Sequence of chain 2.D:
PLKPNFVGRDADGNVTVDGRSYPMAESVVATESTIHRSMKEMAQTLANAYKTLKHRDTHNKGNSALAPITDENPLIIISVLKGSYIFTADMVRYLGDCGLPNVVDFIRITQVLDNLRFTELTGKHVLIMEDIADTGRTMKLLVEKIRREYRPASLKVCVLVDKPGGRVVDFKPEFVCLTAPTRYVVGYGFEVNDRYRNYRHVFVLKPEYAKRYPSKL

Binding-site contacts:
Ligand atom O6 contacts residue LYS218 of chain 2.D at 2.8 Å (salt-bridge).
Ligand atom N7 contacts residue ASP189 of chain 2.D at 3.5 Å.
Ligand atom C4 contacts residue TYR239 of chain 2.D at 3.7 Å (hydrophobic).
Ligand atom C2 contacts residue VAL240 of chain 2.D at 3.3 Å (hydrophobic).
Ligand atom N1 contacts residue TYR239 of chain 2.D at 3.7 Å.
Ligand atom N7 contacts residue ILE187 of chain 2.D at 3.6 Å.
Ligand atom C4 contacts residue ILE187 of chain 2.D at 3.8 Å (hydrophobic).
Ligand atom O3P contacts residue THR190 of chain 2.D at 2.4 Å (h-bond).
Ligand atom C6 contacts residue TYR239 of chain 2.D at 3.8 Å (hydrophobic).
Ligand atom O3P contacts residue GLY191 of chain 2.D at 3.8 Å.
Ligand atom N7 contacts residue LYS218 of chain 2.D at 3.4 Å (salt-bridge).
Ligand atom C8 contacts residue ILE187 of chain 2.D at 3.8 Å (hydrophobic).
Ligand atom P contacts residue ASP189 of chain 2.D at 3.9 Å.
Ligand atom O2P contacts residue THR193 of chain 2.D at 3.7 Å.
Ligand atom O2P contacts residue GLY191 of chain 2.D at 3.1 Å (h-bond).
Ligand atom O6 contacts residue VAL240 of chain 2.D at 3.0 Å (h-bond).
Ligand atom N9 contacts residue ILE187 of chain 2.D at 3.7 Å.
Ligand atom O6 contacts residue TYR239 of chain 2.D at 3.5 Å.
Ligand atom C2' contacts residue ILE187 of chain 2.D at 3.4 Å (hydrophobic).
Ligand atom O2P contacts residue ASP189 of chain 2.D at 3.2 Å (salt-bridge).
Ligand atom C8 contacts residue ASP189 of chain 2.D at 3.6 Å.
Ligand atom O5' contacts residue THR193 of chain 2.D at 3.5 Å (h-bond).
Ligand atom O1P contacts residue THR193 of chain 2.D at 3.2 Å (h-bond).
Ligand atom O1P contacts residue THR190 of chain 2.D at 2.8 Å (h-bond).
Ligand atom O2P contacts residue THR190 of chain 2.D at 3.7 Å.
Ligand atom C2 contacts residue PHE245 of chain 2.D at 3.5 Å (hydrophobic).
Ligand atom O6 contacts residue ARG238 of chain 2.D at 3.4 Å (salt-bridge).
Ligand atom N3 contacts residue TYR239 of chain 2.D at 3.4 Å.
Ligand atom C6 contacts residue LYS218 of chain 2.D at 3.7 Å.
Ligand atom C5' contacts residue THR193 of chain 2.D at 3.6 Å.
Ligand atom N1 contacts residue VAL240 of chain 2.D at 2.8 Å (h-bond).
Ligand atom O3P contacts residue ASP189 of chain 2.D at 3.2 Å.
Ligand atom C2 contacts residue TYR239 of chain 2.D at 3.3 Å (hydrophobic).
Ligand atom P contacts residue THR190 of chain 2.D at 3.1 Å.
Ligand atom C6 contacts residue VAL240 of chain 2.D at 3.6 Å (hydrophobic).
Ligand atom P contacts residue GLY191 of chain 2.D at 3.8 Å.
Ligand atom O1P contacts residue ARG192 of chain 2.D at 3.6 Å.
Ligand atom C5 contacts residue LYS218 of chain 2.D at 3.8 Å.
Ligand atom N1 contacts residue PHE245 of chain 2.D at 3.9 Å.
Ligand atom P contacts residue THR193 of chain 2.D at 3.7 Å.

A protein and the small-molecule ligand that binds it are described below.
Small molecule (SMILES): O=c1[nH]cnc2c1ncn2[C@@H]1O[C@H](COP(=O)(O)O)[C@@H](O)[C@H]1O